Sequence of chain 1.D:
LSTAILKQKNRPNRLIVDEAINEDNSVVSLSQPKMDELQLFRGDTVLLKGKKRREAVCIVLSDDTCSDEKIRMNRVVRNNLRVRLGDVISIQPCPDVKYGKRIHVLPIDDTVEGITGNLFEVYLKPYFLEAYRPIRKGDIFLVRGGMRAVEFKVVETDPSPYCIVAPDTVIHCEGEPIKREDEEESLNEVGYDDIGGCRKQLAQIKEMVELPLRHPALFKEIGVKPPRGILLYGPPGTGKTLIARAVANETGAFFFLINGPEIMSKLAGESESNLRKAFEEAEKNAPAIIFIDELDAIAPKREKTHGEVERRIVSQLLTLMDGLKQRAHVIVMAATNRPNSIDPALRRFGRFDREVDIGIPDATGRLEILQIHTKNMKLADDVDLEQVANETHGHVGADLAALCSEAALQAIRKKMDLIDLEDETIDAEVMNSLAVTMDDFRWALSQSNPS

Sequence of chain 1.C:
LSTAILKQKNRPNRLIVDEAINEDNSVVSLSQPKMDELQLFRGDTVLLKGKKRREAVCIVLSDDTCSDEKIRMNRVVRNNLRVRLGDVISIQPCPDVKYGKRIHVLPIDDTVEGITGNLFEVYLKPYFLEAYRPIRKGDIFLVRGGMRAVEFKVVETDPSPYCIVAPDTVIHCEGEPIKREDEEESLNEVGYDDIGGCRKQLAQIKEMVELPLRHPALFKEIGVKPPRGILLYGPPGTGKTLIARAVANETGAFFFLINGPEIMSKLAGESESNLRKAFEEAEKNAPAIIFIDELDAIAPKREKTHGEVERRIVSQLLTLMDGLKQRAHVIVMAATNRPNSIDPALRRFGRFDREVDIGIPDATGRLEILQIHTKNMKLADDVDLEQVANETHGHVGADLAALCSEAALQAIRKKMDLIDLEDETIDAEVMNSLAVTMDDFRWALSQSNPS

Binding-site contacts:
Ligand atom O2G contacts residue MG1 of chain 1.L at 2.0 Å.
Ligand atom O2B contacts residue LYS251 of chain 1.C at 2.7 Å.
Ligand atom O2' contacts residue HIS384 of chain 1.C at 3.4 Å.
Ligand atom C5 contacts residue LEU253 of chain 1.C at 3.4 Å (hydrophobic).
Ligand atom C8 contacts residue GLY250 of chain 1.C at 3.6 Å.
Ligand atom O2B contacts residue THR249 of chain 1.C at 2.8 Å (h-bond).
Ligand atom C2 contacts residue LEU253 of chain 1.C at 3.5 Å (hydrophobic).
Ligand atom O1A contacts residue LYS251 of chain 1.C at 3.5 Å (salt-bridge).
Ligand atom N7 contacts residue GLY250 of chain 1.C at 3.1 Å (h-bond).
Ligand atom O1A contacts residue LEU253 of chain 1.C at 2.8 Å (h-bond).
Ligand atom C5' contacts residue PHE360 of chain 1.D at 3.5 Å (hydrophobic).
Ligand atom O1A contacts residue GLY250 of chain 1.C at 3.0 Å.
Ligand atom C4' contacts residue PHE360 of chain 1.D at 3.5 Å (hydrophobic).
Ligand atom O3G contacts residue LYS251 of chain 1.C at 2.6 Å (salt-bridge).
Ligand atom O1B contacts residue THR252 of chain 1.C at 2.9 Å (h-bond).
Ligand atom O3A contacts residue GLY248 of chain 1.C at 3.4 Å.
Ligand atom O3G contacts residue ASN348 of chain 1.C at 3.5 Å.
Ligand atom O1B contacts residue MG1 of chain 1.L at 2.2 Å.
Ligand atom O3A contacts residue GLY250 of chain 1.C at 3.5 Å (h-bond).
Ligand atom PG contacts residue LYS251 of chain 1.C at 3.7 Å.
Ligand atom N7 contacts residue THR249 of chain 1.C at 3.2 Å.
Ligand atom N6 contacts residue GLY207 of chain 1.C at 3.3 Å (h-bond).
Ligand atom C2 contacts residue ASP205 of chain 1.C at 3.6 Å.
Ligand atom O2B contacts residue GLY248 of chain 1.C at 3.4 Å.
Ligand atom N1 contacts residue GLY207 of chain 1.C at 3.1 Å (h-bond).
Ligand atom O3B contacts residue GLY248 of chain 1.C at 3.0 Å (h-bond).
Ligand atom O3B contacts residue MG1 of chain 1.L at 3.6 Å.
Ligand atom S1G contacts residue ASN348 of chain 1.C at 3.5 Å (h-bond).
Ligand atom S1G contacts residue ARG359 of chain 1.D at 2.7 Å.
Ligand atom PB contacts residue MG1 of chain 1.L at 3.4 Å.
Ligand atom C8 contacts residue GLY248 of chain 1.C at 3.5 Å.
Ligand atom N6 contacts residue THR249 of chain 1.C at 3.5 Å (h-bond).
Ligand atom C4 contacts residue LEU253 of chain 1.C at 3.2 Å (hydrophobic).
Ligand atom C8 contacts residue GLY408 of chain 1.C at 3.5 Å.
Ligand atom N3 contacts residue LEU253 of chain 1.C at 3.3 Å.
Ligand atom O1A contacts residue THR252 of chain 1.C at 3.3 Å (h-bond).
Ligand atom O4' contacts residue ALA409 of chain 1.C at 3.5 Å.
Ligand atom N7 contacts residue GLY408 of chain 1.C at 3.5 Å.
Ligand atom O2B contacts residue GLY250 of chain 1.C at 3.0 Å (h-bond).
Ligand atom PG contacts residue MG1 of chain 1.L at 3.3 Å.

This small molecule binds to this protein.
Small molecule (SMILES): Nc1ncnc2c1ncn2[C@@H]1O[C@H](COP(=O)(O)OP(=O)(O)OP(O)(O)=S)[C@@H](O)[C@H]1O